Binding-site contacts:
Ligand atom CG contacts residue MG1 of chain 1.FZ at 4.5 Å.
Ligand atom CD2 contacts residue MG1 of chain 1.FZ at 4.5 Å.
Ligand atom CA contacts residue MG1 of chain 1.FZ at 4.2 Å.
Ligand atom C1' contacts residue MG1 of chain 1.OY at 4.4 Å.
Ligand atom N contacts residue MG1 of chain 1.FZ at 3.5 Å.
Ligand atom O4' contacts residue MG1 of chain 1.OY at 3.9 Å.
Ligand atom N3 contacts residue MG1 of chain 1.OY at 3.4 Å.
Ligand atom O2 contacts residue MG1 of chain 1.OY at 3.4 Å.
Ligand atom O2' contacts residue MG1 of chain 1.OY at 4.4 Å.
Ligand atom C2 contacts residue MG1 of chain 1.OY at 3.8 Å.

The small molecule below binds the protein below.
Small molecule (SMILES): COc1ccc(C[C@H](N)C(=O)N[C@H]2[C@@H](O)[C@H](n3cnc4c(N(C)C)ncnc43)O[C@@H]2CO[P](=O)(O)O[C@H]2[C@@H](O)[C@H](n3ccc(N)nc3=O)O[C@@H]2CO[P](=O)(O)O[C@H]2[C@@H](O)[C@H](n3ccc(N)nc3=O)O[C@@H]2CO)cc1